Sequence of chain 1.A:
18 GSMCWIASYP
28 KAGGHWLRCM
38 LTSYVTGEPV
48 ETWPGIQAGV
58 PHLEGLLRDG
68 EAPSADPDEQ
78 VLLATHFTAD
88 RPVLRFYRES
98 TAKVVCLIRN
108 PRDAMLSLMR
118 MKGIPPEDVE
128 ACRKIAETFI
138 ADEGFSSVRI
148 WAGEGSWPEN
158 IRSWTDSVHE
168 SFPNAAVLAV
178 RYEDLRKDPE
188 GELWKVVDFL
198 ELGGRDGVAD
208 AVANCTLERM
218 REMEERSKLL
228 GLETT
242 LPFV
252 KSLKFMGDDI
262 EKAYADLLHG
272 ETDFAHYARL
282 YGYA

Binding-site contacts:
Ligand atom CD1 contacts residue ARG65 of chain 1.A at 3.8 Å.
Ligand atom O4 contacts residue TRP148 of chain 1.A at 2.7 Å (h-bond).
Ligand atom N contacts residue ILE147 of chain 1.A at 3.1 Å (h-bond).
Ligand atom N contacts residue GLN54 of chain 1.A at 3.3 Å (h-bond).
Ligand atom O4 contacts residue ARG65 of chain 1.A at 3.3 Å (salt-bridge).
Ligand atom CD2 contacts residue ILE147 of chain 1.A at 3.5 Å (hydrophobic).
Ligand atom CE2 contacts residue ARG65 of chain 1.A at 3.1 Å.
Ligand atom N contacts residue ARG146 of chain 1.A at 3.8 Å.
Ligand atom CZ contacts residue ILE147 of chain 1.A at 3.8 Å (hydrophobic).
Ligand atom CZ contacts residue ARG65 of chain 1.A at 3.4 Å.
Ligand atom CA contacts residue ILE147 of chain 1.A at 3.7 Å (hydrophobic).
Ligand atom O4 contacts residue HIS83 of chain 1.A at 3.2 Å (h-bond).
Ligand atom N contacts residue HIS59 of chain 1.A at 3.9 Å.
Ligand atom CL contacts residue ARG65 of chain 1.B at 3.8 Å.
Ligand atom CG2 contacts residue ILE147 of chain 1.A at 3.5 Å (hydrophobic).
Ligand atom C5 contacts residue HIS59 of chain 1.A at 3.6 Å.
Ligand atom C4 contacts residue HIS83 of chain 1.A at 3.8 Å.
Ligand atom C6 contacts residue HIS59 of chain 1.A at 3.1 Å.
Ligand atom OD1 contacts residue TRP148 of chain 1.A at 3.8 Å.
Ligand atom O contacts residue HIS59 of chain 1.A at 3.3 Å (h-bond).
Ligand atom C5 contacts residue HIS83 of chain 1.A at 3.6 Å.
Ligand atom CD2 contacts residue ARG65 of chain 1.A at 3.1 Å.
Ligand atom C contacts residue ILE147 of chain 1.A at 3.8 Å (hydrophobic).
Ligand atom C3 contacts residue ILE147 of chain 1.A at 3.9 Å (hydrophobic).
Ligand atom O contacts residue ARG146 of chain 1.A at 3.3 Å.
Ligand atom OBD contacts residue ARG65 of chain 1.B at 3.9 Å.
Ligand atom OBD contacts residue ARG65 of chain 1.A at 3.8 Å.
Ligand atom CL3 contacts residue LYS119 of chain 1.A at 3.6 Å.
Ligand atom CG contacts residue ARG65 of chain 1.A at 3.5 Å.
Ligand atom CB contacts residue ILE147 of chain 1.A at 3.8 Å (hydrophobic).
Ligand atom O contacts residue GLY62 of chain 1.A at 3.1 Å.
Ligand atom C2 contacts residue THR232 of chain 1.A at 3.8 Å.
Ligand atom CL3 contacts residue ILE147 of chain 1.A at 3.8 Å.
Ligand atom C4 contacts residue TRP148 of chain 1.A at 3.7 Å (hydrophobic).
Ligand atom CL contacts residue ARG65 of chain 1.A at 3.8 Å.
Ligand atom CA contacts residue ARG146 of chain 1.A at 3.8 Å.
Ligand atom CA contacts residue ILE147 of chain 1.A at 3.6 Å (hydrophobic).
Ligand atom C2 contacts residue ILE147 of chain 1.A at 3.8 Å (hydrophobic).
Ligand atom C2 contacts residue ARG65 of chain 1.B at 3.9 Å.
Ligand atom CE1 contacts residue ARG65 of chain 1.A at 3.7 Å.

A small-molecule ligand and the protein it binds are described below.
Small molecule (SMILES): N[C@H]1C(=O)N[C@@H]2Cc3ccc(c(Cl)c3)Oc3cc4cc(c3O)Oc3ccc(cc3Cl)[C@@H](O)[C@@H]3NC(=O)[C@H](NC(=O)[C@@H]4NC(=O)[C@@H](NC2=O)c2cc(O)cc(c2)Oc2cc1ccc2O)c1cc(Cl)c(O)c(c1)-c1c(O)cc(O)cc1[C@@H](C(=O)O)NC3=O

Sequence of chain 1.B:
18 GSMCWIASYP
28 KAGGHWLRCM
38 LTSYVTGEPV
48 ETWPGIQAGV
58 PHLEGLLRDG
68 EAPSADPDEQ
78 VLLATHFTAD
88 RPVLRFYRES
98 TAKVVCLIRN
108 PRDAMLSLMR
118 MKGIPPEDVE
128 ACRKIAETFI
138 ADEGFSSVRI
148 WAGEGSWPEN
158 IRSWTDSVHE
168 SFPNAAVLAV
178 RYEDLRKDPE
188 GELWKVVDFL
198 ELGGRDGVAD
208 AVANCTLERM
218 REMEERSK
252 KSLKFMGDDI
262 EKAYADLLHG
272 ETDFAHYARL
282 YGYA